Sequence of chain 1.B:
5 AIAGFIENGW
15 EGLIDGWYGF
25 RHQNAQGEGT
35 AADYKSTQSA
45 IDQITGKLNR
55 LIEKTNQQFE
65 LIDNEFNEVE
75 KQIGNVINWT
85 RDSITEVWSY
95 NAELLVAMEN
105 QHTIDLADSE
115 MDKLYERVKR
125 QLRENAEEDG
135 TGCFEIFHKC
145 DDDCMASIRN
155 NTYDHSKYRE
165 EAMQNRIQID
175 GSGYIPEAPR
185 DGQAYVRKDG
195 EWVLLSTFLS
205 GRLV

Binding-site contacts:
Ligand atom O5 contacts residue ASN154 of chain 1.B at 2.4 Å (h-bond).
Ligand atom C6 contacts residue ALA150 of chain 1.B at 4.5 Å (hydrophobic).
Ligand atom C3 contacts residue ASN154 of chain 1.B at 3.8 Å.
Ligand atom C6 contacts residue ASP147 of chain 1.B at 3.5 Å.
Ligand atom C8 contacts residue THR156 of chain 1.B at 4.4 Å.
Ligand atom C2 contacts residue THR156 of chain 1.B at 4.5 Å.
Ligand atom C5 contacts residue ASN154 of chain 1.B at 3.7 Å.
Ligand atom C2 contacts residue ASN154 of chain 1.B at 2.4 Å.
Ligand atom O7 contacts residue ASN154 of chain 1.B at 3.4 Å (h-bond).
Ligand atom C4 contacts residue ASN154 of chain 1.B at 4.2 Å.
Ligand atom C8 contacts residue ASN154 of chain 1.B at 4.5 Å.
Ligand atom O5 contacts residue ALA150 of chain 1.B at 4.3 Å.
Ligand atom C7 contacts residue THR156 of chain 1.B at 4.4 Å.
Ligand atom N2 contacts residue ASN154 of chain 1.B at 2.9 Å (h-bond).
Ligand atom O6 contacts residue ALA150 of chain 1.B at 3.1 Å.
Ligand atom N2 contacts residue THR156 of chain 1.B at 3.8 Å.
Ligand atom O6 contacts residue SER151 of chain 1.B at 4.4 Å.
Ligand atom C7 contacts residue ASN154 of chain 1.B at 3.3 Å.
Ligand atom C1 contacts residue THR156 of chain 1.B at 3.9 Å.
Ligand atom O6 contacts residue ASP147 of chain 1.B at 3.3 Å (salt-bridge).
Ligand atom C5 contacts residue ASP147 of chain 1.B at 4.4 Å.
Ligand atom C1 contacts residue ASN154 of chain 1.B at 1.4 Å.

This small molecule binds to this protein.
Small molecule (SMILES): CC(=O)N[C@@H]1[C@@H](O)[C@H](O)[C@@H](CO)O[C@H]1O